Sequence of chain 1.A:
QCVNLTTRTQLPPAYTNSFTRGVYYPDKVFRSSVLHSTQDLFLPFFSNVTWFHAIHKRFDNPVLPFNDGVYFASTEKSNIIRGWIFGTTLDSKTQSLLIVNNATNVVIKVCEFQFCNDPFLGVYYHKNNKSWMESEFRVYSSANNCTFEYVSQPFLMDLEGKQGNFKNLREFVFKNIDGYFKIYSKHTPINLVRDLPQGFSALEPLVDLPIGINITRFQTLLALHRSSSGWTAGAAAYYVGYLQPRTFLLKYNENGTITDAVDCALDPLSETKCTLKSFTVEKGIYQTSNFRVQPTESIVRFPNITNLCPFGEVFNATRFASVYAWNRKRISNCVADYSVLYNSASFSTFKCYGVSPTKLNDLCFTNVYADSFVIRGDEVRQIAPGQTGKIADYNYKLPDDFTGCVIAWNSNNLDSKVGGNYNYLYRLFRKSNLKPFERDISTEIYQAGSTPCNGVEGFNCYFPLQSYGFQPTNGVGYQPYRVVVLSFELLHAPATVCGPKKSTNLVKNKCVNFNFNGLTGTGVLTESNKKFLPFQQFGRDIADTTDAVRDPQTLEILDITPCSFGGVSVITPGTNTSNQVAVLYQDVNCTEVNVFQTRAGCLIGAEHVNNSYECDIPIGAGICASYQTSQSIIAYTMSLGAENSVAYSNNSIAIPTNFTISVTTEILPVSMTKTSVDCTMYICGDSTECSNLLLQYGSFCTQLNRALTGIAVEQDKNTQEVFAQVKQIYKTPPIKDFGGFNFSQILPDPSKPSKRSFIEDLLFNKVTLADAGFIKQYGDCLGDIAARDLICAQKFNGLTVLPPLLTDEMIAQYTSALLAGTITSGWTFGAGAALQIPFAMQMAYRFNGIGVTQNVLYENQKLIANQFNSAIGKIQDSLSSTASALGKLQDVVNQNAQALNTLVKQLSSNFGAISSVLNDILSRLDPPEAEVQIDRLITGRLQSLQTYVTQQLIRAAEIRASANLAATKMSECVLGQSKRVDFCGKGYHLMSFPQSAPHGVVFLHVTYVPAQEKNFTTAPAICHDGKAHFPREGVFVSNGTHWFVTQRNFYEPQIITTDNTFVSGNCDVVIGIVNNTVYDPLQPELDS

The protein below binds the small molecule below.
Small molecule (SMILES): CC(=O)N[C@H]1[C@H](O[C@H]2[C@H](O)[C@@H](NC(C)=O)CO[C@@H]2CO)O[C@H](CO)[C@@H](O)[C@@H]1O

Binding-site contacts:
Ligand atom C3 contacts residue ASN1134 of chain 1.A at 3.8 Å.
Ligand atom N2 contacts residue ASN1134 of chain 1.A at 2.9 Å (h-bond).
Ligand atom C5 contacts residue ASN1134 of chain 1.A at 3.7 Å.
Ligand atom O7 contacts residue ASP1127 of chain 1.A at 4.5 Å.
Ligand atom O5 contacts residue ASN1134 of chain 1.A at 2.4 Å (h-bond).
Ligand atom C8 contacts residue ASN1134 of chain 1.A at 4.4 Å.
Ligand atom C7 contacts residue ASN1134 of chain 1.A at 3.2 Å.
Ligand atom C4 contacts residue ASN1134 of chain 1.A at 4.2 Å.
Ligand atom O7 contacts residue ASN1134 of chain 1.A at 3.2 Å (h-bond).
Ligand atom C2 contacts residue ASN1134 of chain 1.A at 2.5 Å.
Ligand atom C1 contacts residue ASN1134 of chain 1.A at 1.4 Å.